Binding-site contacts:
Ligand atom C8 contacts residue THR16 of chain 3.A at 3.4 Å.
Ligand atom C2 contacts residue ASN14 of chain 3.A at 2.5 Å.
Ligand atom N2 contacts residue ASN14 of chain 3.A at 3.1 Å (h-bond).
Ligand atom N2 contacts residue ASN30 of chain 3.A at 4.5 Å.
Ligand atom C7 contacts residue ASN14 of chain 3.A at 3.5 Å.
Ligand atom C8 contacts residue ASN14 of chain 3.A at 3.9 Å.
Ligand atom C7 contacts residue ASN30 of chain 3.A at 4.3 Å.
Ligand atom O7 contacts residue THR16 of chain 3.A at 4.3 Å.
Ligand atom C5 contacts residue ASN14 of chain 3.A at 3.7 Å.
Ligand atom C7 contacts residue THR16 of chain 3.A at 4.3 Å.
Ligand atom C8 contacts residue ASN30 of chain 3.A at 3.2 Å.
Ligand atom C8 contacts residue THR29 of chain 3.A at 3.7 Å.
Ligand atom O7 contacts residue ASN14 of chain 3.A at 3.4 Å (h-bond).
Ligand atom C4 contacts residue ASN14 of chain 3.A at 4.2 Å.
Ligand atom C1 contacts residue ASN14 of chain 3.A at 1.4 Å.
Ligand atom O5 contacts residue ASN14 of chain 3.A at 2.4 Å (h-bond).
Ligand atom C3 contacts residue ASN14 of chain 3.A at 3.8 Å.

Sequence of chain 3.A:
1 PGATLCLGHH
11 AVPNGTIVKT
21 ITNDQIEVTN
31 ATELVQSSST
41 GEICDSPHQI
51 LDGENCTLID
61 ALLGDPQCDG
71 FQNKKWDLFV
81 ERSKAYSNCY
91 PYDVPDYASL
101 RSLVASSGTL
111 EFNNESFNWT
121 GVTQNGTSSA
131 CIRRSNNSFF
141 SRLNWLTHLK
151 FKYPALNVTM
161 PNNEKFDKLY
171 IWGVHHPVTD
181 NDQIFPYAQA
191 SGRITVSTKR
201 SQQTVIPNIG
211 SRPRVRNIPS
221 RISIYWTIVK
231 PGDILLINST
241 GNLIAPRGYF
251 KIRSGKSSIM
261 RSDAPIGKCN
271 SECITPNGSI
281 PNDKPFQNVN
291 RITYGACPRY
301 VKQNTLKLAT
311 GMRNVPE

A protein and the small-molecule ligand that binds it are described below.
Small molecule (SMILES): CC(=O)N[C@@H]1[C@@H](O)[C@H](O)[C@@H](CO)O[C@H]1O